Binding-site contacts:
Ligand atom C1 contacts residue MET267 of chain 1.B at 3.4 Å (hydrophobic).
Ligand atom C5 contacts residue MET267 of chain 1.B at 3.3 Å (hydrophobic).
Ligand atom C24 contacts residue PHE283 of chain 1.B at 3.5 Å (hydrophobic).
Ligand atom N17 contacts residue PHE283 of chain 1.B at 3.7 Å.
Ligand atom C35 contacts residue SER231 of chain 1.B at 3.7 Å.
Ligand atom C12 contacts residue GLU275 of chain 1.B at 3.1 Å.
Ligand atom C3 contacts residue MET267 of chain 1.B at 3.7 Å (hydrophobic).
Ligand atom C1 contacts residue PHE283 of chain 1.B at 3.7 Å (hydrophobic).
Ligand atom C32 contacts residue TYR78 of chain 1.B at 3.7 Å (hydrophobic).
Ligand atom O18 contacts residue PHE283 of chain 1.B at 3.3 Å.
Ligand atom C10 contacts residue GLY279 of chain 1.B at 3.5 Å.
Ligand atom C4 contacts residue MET267 of chain 1.B at 3.5 Å (hydrophobic).
Ligand atom C27 contacts residue PHE283 of chain 1.B at 3.7 Å (hydrophobic).
Ligand atom C14 contacts residue GLU275 of chain 1.B at 3.0 Å.
Ligand atom N9 contacts residue MET267 of chain 1.B at 3.6 Å.
Ligand atom C13 contacts residue GLU275 of chain 1.B at 3.8 Å.
Ligand atom C4 contacts residue GLN280 of chain 1.B at 3.8 Å.
Ligand atom C8 contacts residue GLY279 of chain 1.B at 3.5 Å.
Ligand atom C35 contacts residue LEU229 of chain 1.B at 3.5 Å (hydrophobic).
Ligand atom N9 contacts residue TYR247 of chain 1.B at 2.8 Å (h-bond).
Ligand atom C2 contacts residue MET267 of chain 1.B at 3.4 Å (hydrophobic).
Ligand atom C4 contacts residue TYR247 of chain 1.B at 3.7 Å (hydrophobic).
Ligand atom C6 contacts residue MET267 of chain 1.B at 3.7 Å (hydrophobic).
Ligand atom C13 contacts residue PRO266 of chain 1.B at 3.6 Å (hydrophobic).
Ligand atom C34 contacts residue SER231 of chain 1.B at 3.1 Å.
Ligand atom C14 contacts residue LYS272 of chain 1.B at 3.6 Å.
Ligand atom C5 contacts residue TYR247 of chain 1.B at 3.5 Å (hydrophobic).
Ligand atom C16 contacts residue PHE283 of chain 1.B at 3.2 Å (hydrophobic).
Ligand atom N23 contacts residue PHE283 of chain 1.B at 3.1 Å.
Ligand atom C31 contacts residue PHE283 of chain 1.B at 3.6 Å (hydrophobic).
Ligand atom C30 contacts residue LEU229 of chain 1.B at 3.7 Å (hydrophobic).
Ligand atom C14 contacts residue VAL276 of chain 1.B at 3.7 Å (hydrophobic).
Ligand atom C25 contacts residue PHE283 of chain 1.B at 3.5 Å (hydrophobic).
Ligand atom O26 contacts residue GLN280 of chain 1.B at 2.9 Å (h-bond).
Ligand atom C8 contacts residue MET267 of chain 1.B at 3.7 Å (hydrophobic).
Ligand atom C29 contacts residue LEU229 of chain 1.B at 3.5 Å (hydrophobic).
Ligand atom C2 contacts residue PHE283 of chain 1.B at 3.7 Å (hydrophobic).
Ligand atom C34 contacts residue ILE246 of chain 1.B at 3.2 Å (hydrophobic).
Ligand atom C35 contacts residue VAL232 of chain 1.B at 3.6 Å (hydrophobic).
Ligand atom C11 contacts residue GLU275 of chain 1.B at 3.6 Å.

A small-molecule ligand and the protein it binds are described below.
Small molecule (SMILES): O=C(NC1COC1)c1cc2[nH]c(-c3ccccc3)nc2cc1NC(=O)c1cc(C2CC2)c[nH]c1=O

Sequence of chain 1.B:
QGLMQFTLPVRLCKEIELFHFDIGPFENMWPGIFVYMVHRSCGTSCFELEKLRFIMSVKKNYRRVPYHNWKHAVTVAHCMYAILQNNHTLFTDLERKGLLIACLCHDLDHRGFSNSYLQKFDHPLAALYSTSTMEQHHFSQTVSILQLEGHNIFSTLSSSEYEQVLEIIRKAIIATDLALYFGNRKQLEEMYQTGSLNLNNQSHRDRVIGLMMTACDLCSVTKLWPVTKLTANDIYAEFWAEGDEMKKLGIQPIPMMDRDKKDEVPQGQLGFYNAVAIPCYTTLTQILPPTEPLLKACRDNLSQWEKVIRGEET